This small molecule binds to this protein.
Small molecule (SMILES): CC(=O)C(=O)O

Binding-site contacts:
Ligand atom OXT contacts residue PRO145 of chain 1.B at 4.1 Å.
Ligand atom OXT contacts residue GLN152 of chain 1.B at 3.1 Å (h-bond).
Ligand atom C contacts residue GLN152 of chain 1.B at 4.1 Å.
Ligand atom OXT contacts residue LYS156 of chain 1.B at 3.2 Å (salt-bridge).
Ligand atom CA contacts residue PHE116 of chain 1.B at 4.4 Å (hydrophobic).
Ligand atom C contacts residue PHE116 of chain 1.B at 4.3 Å (hydrophobic).
Ligand atom O contacts residue PRO145 of chain 1.B at 3.4 Å.
Ligand atom C contacts residue ARG148 of chain 1.B at 3.6 Å.
Ligand atom CB contacts residue PHE116 of chain 1.B at 3.9 Å (hydrophobic).
Ligand atom O contacts residue ARG148 of chain 1.B at 2.8 Å (salt-bridge).
Ligand atom CA contacts residue PRO145 of chain 1.B at 3.8 Å (hydrophobic).
Ligand atom CB contacts residue MET154 of chain 1.B at 4.4 Å (hydrophobic).
Ligand atom CB contacts residue GLU118 of chain 1.B at 3.5 Å.
Ligand atom OXT contacts residue PHE58 of chain 1.B at 4.0 Å.
Ligand atom O contacts residue LYS156 of chain 1.B at 2.9 Å (salt-bridge).
Ligand atom C contacts residue PRO145 of chain 1.B at 3.7 Å (hydrophobic).
Ligand atom CA contacts residue GLY149 of chain 1.B at 4.5 Å.
Ligand atom OXT contacts residue ARG148 of chain 1.B at 2.8 Å (salt-bridge).
Ligand atom CA contacts residue GLN152 of chain 1.B at 4.3 Å.
Ligand atom CA contacts residue LYS156 of chain 1.B at 1.3 Å.
Ligand atom C contacts residue GLY149 of chain 1.B at 4.5 Å.
Ligand atom OXT contacts residue GLY149 of chain 1.B at 4.1 Å.
Ligand atom C contacts residue LYS156 of chain 1.B at 2.2 Å.
Ligand atom C contacts residue PHE58 of chain 1.B at 4.1 Å (hydrophobic).
Ligand atom O contacts residue PHE116 of chain 1.B at 3.4 Å.
Ligand atom CB contacts residue LYS156 of chain 1.B at 2.4 Å.
Ligand atom O contacts residue PHE58 of chain 1.B at 3.7 Å.

Sequence of chain 1.B:
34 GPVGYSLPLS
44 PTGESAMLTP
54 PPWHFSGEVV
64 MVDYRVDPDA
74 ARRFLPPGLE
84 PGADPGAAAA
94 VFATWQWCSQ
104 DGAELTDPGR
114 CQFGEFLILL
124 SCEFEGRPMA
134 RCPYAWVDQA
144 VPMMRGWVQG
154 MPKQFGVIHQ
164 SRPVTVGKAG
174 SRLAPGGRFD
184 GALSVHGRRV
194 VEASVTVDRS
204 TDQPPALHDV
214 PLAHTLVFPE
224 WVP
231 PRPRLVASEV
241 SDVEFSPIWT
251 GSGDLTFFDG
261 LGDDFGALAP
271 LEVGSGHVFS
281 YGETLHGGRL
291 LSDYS